Binding-site contacts:
Ligand atom CZ contacts residue HIS70 of chain 1.A at 3.2 Å.
Ligand atom OE1 contacts residue VAL90 of chain 1.A at 3.6 Å.
Ligand atom F19 contacts residue PHE88 of chain 1.A at 3.6 Å.
Ligand atom CE1 contacts residue HIS70 of chain 1.A at 3.7 Å.
Ligand atom O contacts residue MET59 of chain 1.A at 3.5 Å (h-bond).
Ligand atom NE1 contacts residue GLN69 of chain 1.A at 2.8 Å (h-bond).
Ligand atom OE1 contacts residue LYS91 of chain 1.A at 2.8 Å (salt-bridge).
Ligand atom F1 contacts residue VAL90 of chain 1.A at 3.1 Å.
Ligand atom CD1 contacts residue GLN69 of chain 1.A at 3.6 Å.
Ligand atom F20 contacts residue LEU51 of chain 1.A at 3.5 Å.
Ligand atom F20 contacts residue ILE96 of chain 1.A at 3.4 Å.
Ligand atom O contacts residue TYR97 of chain 1.A at 2.7 Å (h-bond).
Ligand atom F21 contacts residue ILE58 of chain 1.A at 3.1 Å.
Ligand atom C contacts residue TYR97 of chain 1.A at 3.4 Å (hydrophobic).
Ligand atom CE2 contacts residue TYR64 of chain 1.A at 3.7 Å (hydrophobic).
Ligand atom F1 contacts residue ILE58 of chain 1.A at 3.5 Å.
Ligand atom CE3 contacts residue MET59 of chain 1.A at 3.4 Å (hydrophobic).
Ligand atom CD1 contacts residue LYS48 of chain 1.A at 3.7 Å.
Ligand atom CA contacts residue TYR97 of chain 1.A at 3.4 Å (hydrophobic).
Ligand atom CZ2 contacts residue VAL90 of chain 1.A at 3.7 Å (hydrophobic).
Ligand atom O contacts residue LEU51 of chain 1.A at 3.6 Å.
Ligand atom CD1 contacts residue LEU51 of chain 1.A at 3.3 Å (hydrophobic).
Ligand atom CD2 contacts residue PHE52 of chain 1.A at 3.5 Å (hydrophobic).
Ligand atom CE1 contacts residue LEU51 of chain 1.A at 3.3 Å (hydrophobic).
Ligand atom CH2 contacts residue ILE58 of chain 1.A at 3.4 Å (hydrophobic).
Ligand atom CD2 contacts residue VAL90 of chain 1.A at 3.6 Å (hydrophobic).
Ligand atom CH2 contacts residue VAL90 of chain 1.A at 3.7 Å (hydrophobic).
Ligand atom CD1 contacts residue TYR64 of chain 1.A at 3.4 Å (hydrophobic).
Ligand atom CD1 contacts residue LEU51 of chain 1.A at 3.7 Å (hydrophobic).
Ligand atom CE2 contacts residue GLN69 of chain 1.A at 3.5 Å.
Ligand atom F1 contacts residue VAL72 of chain 1.A at 3.7 Å.
Ligand atom F21 contacts residue LEU54 of chain 1.A at 3.4 Å.
Ligand atom CD1 contacts residue GLY55 of chain 1.A at 3.6 Å.
Ligand atom F20 contacts residue LEU54 of chain 1.A at 3.6 Å.
Ligand atom NE1 contacts residue TYR64 of chain 1.A at 3.1 Å.
Ligand atom CD contacts residue LYS91 of chain 1.A at 3.6 Å.
Ligand atom CE2 contacts residue HIS70 of chain 1.A at 3.5 Å.
Ligand atom F19 contacts residue ILE96 of chain 1.A at 3.5 Å.
Ligand atom OH contacts residue HIS70 of chain 1.A at 2.9 Å (h-bond).
Ligand atom CE1 contacts residue GLY55 of chain 1.A at 3.7 Å.

Sequence of chain 1.A:
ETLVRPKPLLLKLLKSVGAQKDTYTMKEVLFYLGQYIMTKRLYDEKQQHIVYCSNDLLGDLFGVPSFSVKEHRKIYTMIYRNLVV

A protein and the small-molecule ligand that binds it are described below.
Small molecule (SMILES): CC(C)C[C@H]1NC(=O)[C@@H](CC(C)C)NC(=O)[C@@](C)(NC(=O)[C@@H](CCC(=O)O)NC(=O)[C@@H](Cc2ccc(C(F)(F)F)cc2)NC(=O)[C@@H](CC(N)=O)NC(=O)[C@@]2(C)CCCCCCCC[C@@](C)(N)C(=O)N[C@H](C)C(=O)N[C@H](Cc3c[nH]c4cc(F)ccc34)C(=O)N[C@H](Cc3ccc(O)cc3)C(=O)N2)CCC/C=C\CCC[C@](C)(C(=O)O)NC1=O